A protein and the small-molecule ligand that binds it are described below.
Small molecule (SMILES): CC(C)CN(C[C@@H](O)[C@H](Cc1ccccc1)NC(=O)O[C@H]1CO[C@H]2OCC[C@H]21)S(=O)(=O)c1ccc(N)cc1

Sequence of chain 1.B:
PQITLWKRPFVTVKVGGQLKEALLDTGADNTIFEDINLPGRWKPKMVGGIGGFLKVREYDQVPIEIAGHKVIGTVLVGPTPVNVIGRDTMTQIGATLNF

Binding-site contacts:
Ligand atom N1 contacts residue LYS55 of chain 1.B at 4.0 Å.
Ligand atom C14 contacts residue LYS55 of chain 1.B at 4.1 Å.
Ligand atom O9 contacts residue ARG57 of chain 1.B at 3.1 Å (salt-bridge).
Ligand atom C7 contacts residue PRO44 of chain 1.B at 4.2 Å (hydrophobic).
Ligand atom C16 contacts residue LYS55 of chain 1.B at 4.2 Å.
Ligand atom C2 contacts residue VAL56 of chain 1.B at 4.3 Å (hydrophobic).
Ligand atom C37 contacts residue PRO79 of chain 1.B at 3.4 Å (hydrophobic).
Ligand atom C6 contacts residue LYS55 of chain 1.B at 4.0 Å.
Ligand atom C3 contacts residue LYS55 of chain 1.B at 3.8 Å.
Ligand atom C5 contacts residue LYS55 of chain 1.B at 4.4 Å.
Ligand atom N1 contacts residue LYS45 of chain 1.B at 3.2 Å (salt-bridge).
Ligand atom C14 contacts residue VAL56 of chain 1.B at 4.0 Å (hydrophobic).
Ligand atom C2 contacts residue LYS55 of chain 1.B at 3.8 Å.
Ligand atom C7 contacts residue LYS55 of chain 1.B at 3.7 Å.
Ligand atom C3 contacts residue LYS45 of chain 1.B at 3.3 Å.
Ligand atom C14 contacts residue GLY78 of chain 1.B at 3.6 Å.
Ligand atom C13 contacts residue ARG57 of chain 1.B at 4.0 Å.
Ligand atom C2 contacts residue LYS45 of chain 1.B at 3.7 Å.
Ligand atom C14 contacts residue VAL77 of chain 1.B at 2.9 Å (hydrophobic).
Ligand atom C2 contacts residue PRO44 of chain 1.B at 3.6 Å (hydrophobic).
Ligand atom C13 contacts residue VAL77 of chain 1.B at 4.5 Å (hydrophobic).
Ligand atom O18 contacts residue LYS55 of chain 1.B at 4.4 Å.
Ligand atom C12 contacts residue LYS55 of chain 1.B at 4.1 Å.
Ligand atom C4 contacts residue LYS55 of chain 1.B at 4.0 Å.
Ligand atom C14 contacts residue ARG57 of chain 1.B at 3.7 Å.
Ligand atom O9 contacts residue TRP42 of chain 1.B at 3.6 Å.
Ligand atom C3 contacts residue PRO44 of chain 1.B at 3.5 Å (hydrophobic).
Ligand atom C4 contacts residue LYS45 of chain 1.B at 4.5 Å.
Ligand atom C4 contacts residue VAL56 of chain 1.B at 3.2 Å (hydrophobic).
Ligand atom C15 contacts residue PRO79 of chain 1.B at 4.5 Å (hydrophobic).
Ligand atom N1 contacts residue PRO44 of chain 1.B at 3.8 Å.
Ligand atom C3 contacts residue VAL56 of chain 1.B at 3.0 Å (hydrophobic).
Ligand atom C4 contacts residue PRO44 of chain 1.B at 4.0 Å (hydrophobic).
Ligand atom C36 contacts residue PRO79 of chain 1.B at 3.4 Å (hydrophobic).
Ligand atom N1 contacts residue MET46 of chain 1.B at 3.9 Å.
Ligand atom C12 contacts residue ARG57 of chain 1.B at 4.4 Å.